Sequence of chain 1.A:
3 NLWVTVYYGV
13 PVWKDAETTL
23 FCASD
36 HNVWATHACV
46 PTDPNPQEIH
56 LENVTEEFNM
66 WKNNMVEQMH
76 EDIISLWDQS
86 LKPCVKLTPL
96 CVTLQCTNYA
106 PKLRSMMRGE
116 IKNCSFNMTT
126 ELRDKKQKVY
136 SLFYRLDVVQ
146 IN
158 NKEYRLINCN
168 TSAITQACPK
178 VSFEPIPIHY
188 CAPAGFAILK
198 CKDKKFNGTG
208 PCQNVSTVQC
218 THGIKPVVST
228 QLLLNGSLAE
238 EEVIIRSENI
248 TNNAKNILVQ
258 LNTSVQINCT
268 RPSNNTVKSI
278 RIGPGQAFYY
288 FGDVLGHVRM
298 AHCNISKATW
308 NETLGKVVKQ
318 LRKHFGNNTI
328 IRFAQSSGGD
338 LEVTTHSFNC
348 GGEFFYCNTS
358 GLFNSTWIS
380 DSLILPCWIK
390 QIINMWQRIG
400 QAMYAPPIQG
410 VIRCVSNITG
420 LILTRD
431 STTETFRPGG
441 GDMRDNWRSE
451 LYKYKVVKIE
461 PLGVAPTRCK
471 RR

Binding-site contacts:
Ligand atom C7 contacts residue TYR104 of chain 1.A at 4.3 Å (hydrophobic).
Ligand atom C1 contacts residue ASN118 of chain 1.A at 1.4 Å.
Ligand atom C3 contacts residue ASN118 of chain 1.A at 3.8 Å.
Ligand atom C7 contacts residue ASP290 of chain 1.A at 3.8 Å.
Ligand atom C8 contacts residue LEU137 of chain 1.A at 3.8 Å (hydrophobic).
Ligand atom N2 contacts residue LEU137 of chain 1.A at 4.3 Å.
Ligand atom C4 contacts residue ASN118 of chain 1.A at 4.2 Å.
Ligand atom C2 contacts residue ASN118 of chain 1.A at 2.5 Å.
Ligand atom O7 contacts residue ASP290 of chain 1.A at 3.1 Å (salt-bridge).
Ligand atom C7 contacts residue LEU137 of chain 1.A at 4.3 Å (hydrophobic).
Ligand atom C5 contacts residue ASN118 of chain 1.A at 3.6 Å.
Ligand atom C7 contacts residue ASN118 of chain 1.A at 4.1 Å.
Ligand atom O7 contacts residue TYR104 of chain 1.A at 4.2 Å.
Ligand atom N2 contacts residue ASN118 of chain 1.A at 3.0 Å (h-bond).
Ligand atom C8 contacts residue ASP290 of chain 1.A at 3.6 Å.
Ligand atom C8 contacts residue TYR104 of chain 1.A at 4.4 Å (hydrophobic).
Ligand atom C8 contacts residue GLY289 of chain 1.A at 3.9 Å.
Ligand atom O5 contacts residue ASN118 of chain 1.A at 2.3 Å (h-bond).

A small-molecule ligand and the protein it binds are described below.
Small molecule (SMILES): CC(=O)N[C@@H]1[C@@H](O)[C@H](O)[C@@H](CO)O[C@H]1O